Binding-site contacts:
Ligand atom C7 contacts residue ASN1074 of chain 1.C at 3.5 Å.
Ligand atom C2 contacts residue ASN1074 of chain 1.C at 2.5 Å.
Ligand atom C4 contacts residue ASN1074 of chain 1.C at 4.2 Å.
Ligand atom O7 contacts residue ASN1074 of chain 1.C at 3.5 Å (h-bond).
Ligand atom O5 contacts residue ASN1074 of chain 1.C at 2.4 Å (h-bond).
Ligand atom C8 contacts residue ASN1074 of chain 1.C at 3.4 Å.
Ligand atom C5 contacts residue ASN1074 of chain 1.C at 3.7 Å.
Ligand atom N2 contacts residue ASN1074 of chain 1.C at 2.9 Å (h-bond).
Ligand atom C3 contacts residue ASN1074 of chain 1.C at 3.8 Å.
Ligand atom C8 contacts residue PHE1075 of chain 1.C at 4.0 Å (hydrophobic).
Ligand atom C1 contacts residue ASN1074 of chain 1.C at 1.4 Å.

Sequence of chain 1.C:
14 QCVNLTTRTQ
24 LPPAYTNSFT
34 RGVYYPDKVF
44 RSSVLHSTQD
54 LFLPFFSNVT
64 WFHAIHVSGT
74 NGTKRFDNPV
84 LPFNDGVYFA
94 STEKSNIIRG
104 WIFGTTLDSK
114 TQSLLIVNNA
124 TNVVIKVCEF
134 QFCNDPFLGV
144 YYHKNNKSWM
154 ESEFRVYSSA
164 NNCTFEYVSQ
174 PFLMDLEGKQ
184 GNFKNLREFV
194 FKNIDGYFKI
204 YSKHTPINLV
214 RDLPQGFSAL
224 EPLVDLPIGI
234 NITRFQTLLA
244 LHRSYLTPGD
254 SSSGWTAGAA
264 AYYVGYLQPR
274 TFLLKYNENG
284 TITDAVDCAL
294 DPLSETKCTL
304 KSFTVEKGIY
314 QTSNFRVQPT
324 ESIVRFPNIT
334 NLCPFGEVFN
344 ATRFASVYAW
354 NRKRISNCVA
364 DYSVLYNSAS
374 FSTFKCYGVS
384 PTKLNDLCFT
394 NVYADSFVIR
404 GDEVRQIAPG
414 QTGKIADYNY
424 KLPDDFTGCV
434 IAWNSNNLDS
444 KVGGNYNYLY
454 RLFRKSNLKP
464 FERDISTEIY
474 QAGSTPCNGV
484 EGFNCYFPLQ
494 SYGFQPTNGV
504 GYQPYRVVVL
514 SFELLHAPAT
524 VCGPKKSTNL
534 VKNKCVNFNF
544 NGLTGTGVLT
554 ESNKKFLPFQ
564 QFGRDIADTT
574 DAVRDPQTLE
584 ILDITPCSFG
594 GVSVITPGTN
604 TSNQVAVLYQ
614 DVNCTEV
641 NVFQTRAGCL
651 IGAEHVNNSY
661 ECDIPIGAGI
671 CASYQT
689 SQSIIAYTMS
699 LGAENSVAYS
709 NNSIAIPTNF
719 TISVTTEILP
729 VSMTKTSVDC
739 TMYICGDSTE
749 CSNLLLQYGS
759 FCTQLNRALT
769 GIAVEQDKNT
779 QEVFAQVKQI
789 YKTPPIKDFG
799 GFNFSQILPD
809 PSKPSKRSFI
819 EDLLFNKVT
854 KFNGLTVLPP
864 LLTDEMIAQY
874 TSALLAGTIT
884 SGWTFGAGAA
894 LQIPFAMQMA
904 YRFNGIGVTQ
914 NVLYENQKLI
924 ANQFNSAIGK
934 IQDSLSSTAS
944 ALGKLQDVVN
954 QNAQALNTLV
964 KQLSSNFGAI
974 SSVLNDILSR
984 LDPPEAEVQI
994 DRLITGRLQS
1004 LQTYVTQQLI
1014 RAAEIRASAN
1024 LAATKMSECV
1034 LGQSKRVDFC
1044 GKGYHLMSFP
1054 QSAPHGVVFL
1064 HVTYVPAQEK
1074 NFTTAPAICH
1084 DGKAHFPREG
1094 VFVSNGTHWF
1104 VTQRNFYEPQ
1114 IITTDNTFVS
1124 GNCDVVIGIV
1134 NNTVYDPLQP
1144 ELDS

A small-molecule ligand and the protein it binds are described below.
Small molecule (SMILES): CC(=O)N[C@@H]1[C@@H](O)[C@H](O)[C@@H](CO)O[C@H]1O